This small molecule binds to this protein.
Small molecule (SMILES): CC(=O)N[C@@H]1[C@@H](O)[C@H](O)[C@@H](CO)O[C@H]1O

Sequence of chain 4.D:
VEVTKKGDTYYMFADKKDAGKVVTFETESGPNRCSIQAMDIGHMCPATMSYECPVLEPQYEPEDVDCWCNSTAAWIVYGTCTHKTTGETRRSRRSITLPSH

Binding-site contacts:
Ligand atom C8 contacts residue PRO31 of chain 4.D at 4.4 Å (hydrophobic).
Ligand atom C1 contacts residue ARG33 of chain 4.D at 4.3 Å.
Ligand atom C3 contacts residue PRO31 of chain 4.D at 3.3 Å (hydrophobic).
Ligand atom C1 contacts residue ASN70 of chain 4.D at 1.4 Å.
Ligand atom C4 contacts residue ASN70 of chain 4.D at 4.2 Å.
Ligand atom C1 contacts residue ASN32 of chain 4.D at 4.5 Å.
Ligand atom O6 contacts residue ARG33 of chain 4.D at 3.2 Å (salt-bridge).
Ligand atom C2 contacts residue PRO31 of chain 4.D at 3.4 Å (hydrophobic).
Ligand atom O7 contacts residue SER71 of chain 4.D at 3.8 Å.
Ligand atom N2 contacts residue ASN70 of chain 4.D at 2.9 Å (h-bond).
Ligand atom O3 contacts residue PRO31 of chain 4.D at 3.4 Å (h-bond).
Ligand atom C3 contacts residue ASN70 of chain 4.D at 3.8 Å.
Ligand atom C8 contacts residue ASN70 of chain 4.D at 3.9 Å.
Ligand atom C7 contacts residue PRO31 of chain 4.D at 3.1 Å (hydrophobic).
Ligand atom O5 contacts residue ASN70 of chain 4.D at 2.4 Å (h-bond).
Ligand atom N2 contacts residue ASN32 of chain 4.D at 4.0 Å.
Ligand atom C6 contacts residue ARG33 of chain 4.D at 3.3 Å.
Ligand atom O7 contacts residue PRO31 of chain 4.D at 3.1 Å (h-bond).
Ligand atom C1 contacts residue PRO31 of chain 4.D at 4.2 Å (hydrophobic).
Ligand atom C7 contacts residue ASN70 of chain 4.D at 3.1 Å.
Ligand atom O7 contacts residue SER29 of chain 4.D at 4.4 Å.
Ligand atom C2 contacts residue ASN70 of chain 4.D at 2.5 Å.
Ligand atom C5 contacts residue ARG33 of chain 4.D at 4.4 Å.
Ligand atom N2 contacts residue PRO31 of chain 4.D at 2.5 Å (h-bond).
Ligand atom O7 contacts residue ASN70 of chain 4.D at 3.3 Å (h-bond).
Ligand atom C5 contacts residue ASN70 of chain 4.D at 3.7 Å.